Sequence of chain 1.A:
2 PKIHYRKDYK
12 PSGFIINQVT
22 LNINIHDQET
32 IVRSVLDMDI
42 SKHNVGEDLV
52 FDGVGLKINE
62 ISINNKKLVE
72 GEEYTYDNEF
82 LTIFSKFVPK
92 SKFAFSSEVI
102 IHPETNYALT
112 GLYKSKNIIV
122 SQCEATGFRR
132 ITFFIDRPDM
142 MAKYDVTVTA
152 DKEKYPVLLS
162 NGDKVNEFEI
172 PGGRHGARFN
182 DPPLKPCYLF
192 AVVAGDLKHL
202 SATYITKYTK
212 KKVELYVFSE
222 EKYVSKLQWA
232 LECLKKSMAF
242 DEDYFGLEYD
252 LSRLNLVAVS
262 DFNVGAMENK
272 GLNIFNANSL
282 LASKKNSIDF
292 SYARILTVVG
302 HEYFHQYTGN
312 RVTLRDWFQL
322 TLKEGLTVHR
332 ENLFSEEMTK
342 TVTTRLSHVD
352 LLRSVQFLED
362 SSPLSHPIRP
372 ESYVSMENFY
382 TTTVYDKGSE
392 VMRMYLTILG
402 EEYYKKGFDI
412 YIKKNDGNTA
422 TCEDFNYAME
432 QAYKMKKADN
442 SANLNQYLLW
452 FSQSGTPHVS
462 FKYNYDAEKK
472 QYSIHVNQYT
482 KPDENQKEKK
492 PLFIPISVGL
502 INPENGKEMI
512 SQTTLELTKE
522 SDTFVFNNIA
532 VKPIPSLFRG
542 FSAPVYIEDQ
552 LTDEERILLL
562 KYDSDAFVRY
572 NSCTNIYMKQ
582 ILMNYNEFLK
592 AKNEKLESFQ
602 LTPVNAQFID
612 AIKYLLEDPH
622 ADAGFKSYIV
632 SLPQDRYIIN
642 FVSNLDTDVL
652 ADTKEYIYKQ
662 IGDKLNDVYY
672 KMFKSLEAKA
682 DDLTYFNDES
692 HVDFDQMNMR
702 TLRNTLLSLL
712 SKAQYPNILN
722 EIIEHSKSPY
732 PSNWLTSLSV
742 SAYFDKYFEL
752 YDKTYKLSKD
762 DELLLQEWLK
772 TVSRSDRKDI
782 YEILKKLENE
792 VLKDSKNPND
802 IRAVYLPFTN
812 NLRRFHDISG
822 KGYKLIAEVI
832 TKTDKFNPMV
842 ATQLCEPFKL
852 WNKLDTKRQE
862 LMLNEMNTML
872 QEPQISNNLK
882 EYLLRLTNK

Binding-site contacts:
Ligand atom O3 contacts residue GLU325 of chain 1.A at 2.9 Å (salt-bridge).
Ligand atom C4 contacts residue VAL265 of chain 1.A at 3.8 Å (hydrophobic).
Ligand atom C11 contacts residue TYR386 of chain 1.A at 3.4 Å (hydrophobic).
Ligand atom O4 contacts residue HIS302 of chain 1.A at 3.2 Å (h-bond).
Ligand atom O4 contacts residue GLU303 of chain 1.A at 2.5 Å (salt-bridge).
Ligand atom C2 contacts residue GLU125 of chain 1.A at 3.7 Å.
Ligand atom BR1 contacts residue GLU125 of chain 1.A at 3.2 Å.
Ligand atom C11 contacts residue ZN1 of chain 1.C at 2.9 Å.
Ligand atom O2 contacts residue GLY266 of chain 1.A at 2.9 Å.
Ligand atom C4 contacts residue TYR386 of chain 1.A at 3.4 Å (hydrophobic).
Ligand atom C12 contacts residue TYR381 of chain 1.A at 3.7 Å (hydrophobic).
Ligand atom C10 contacts residue ARG295 of chain 1.A at 3.8 Å.
Ligand atom O3 contacts residue ZN1 of chain 1.C at 2.1 Å.
Ligand atom C3 contacts residue ALA267 of chain 1.A at 3.7 Å (hydrophobic).
Ligand atom N2 contacts residue GLU303 of chain 1.A at 3.0 Å (salt-bridge).
Ligand atom O4 contacts residue ZN1 of chain 1.C at 2.2 Å.
Ligand atom N2 contacts residue GLU269 of chain 1.A at 3.9 Å.
Ligand atom O2 contacts residue ALA267 of chain 1.A at 2.8 Å (h-bond).
Ligand atom C5 contacts residue ALA267 of chain 1.A at 3.8 Å (hydrophobic).
Ligand atom C8 contacts residue HIS302 of chain 1.A at 3.8 Å.
Ligand atom C12 contacts residue TYR386 of chain 1.A at 3.4 Å (hydrophobic).
Ligand atom O3 contacts residue HIS302 of chain 1.A at 3.4 Å (h-bond).
Ligand atom C1 contacts residue TYR381 of chain 1.A at 3.7 Å (hydrophobic).
Ligand atom C11 contacts residue ALA267 of chain 1.A at 3.7 Å (hydrophobic).
Ligand atom C5 contacts residue TYR386 of chain 1.A at 3.4 Å (hydrophobic).
Ligand atom N2 contacts residue ALA267 of chain 1.A at 2.9 Å (h-bond).
Ligand atom C13 contacts residue VAL265 of chain 1.A at 3.8 Å (hydrophobic).
Ligand atom N1 contacts residue ALA267 of chain 1.A at 3.0 Å (h-bond).
Ligand atom C6 contacts residue GLY266 of chain 1.A at 3.7 Å.
Ligand atom O4 contacts residue GLU269 of chain 1.A at 3.0 Å (salt-bridge).
Ligand atom C6 contacts residue ALA267 of chain 1.A at 3.7 Å (hydrophobic).
Ligand atom N2 contacts residue ZN1 of chain 1.C at 3.1 Å.
Ligand atom C12 contacts residue VAL265 of chain 1.A at 3.7 Å (hydrophobic).
Ligand atom C9 contacts residue GLU303 of chain 1.A at 3.8 Å.
Ligand atom N1 contacts residue VAL265 of chain 1.A at 3.5 Å.
Ligand atom O3 contacts residue TYR386 of chain 1.A at 2.7 Å (h-bond).
Ligand atom O4 contacts residue HIS306 of chain 1.A at 3.1 Å (h-bond).
Ligand atom C12 contacts residue GOL1 of chain 1.E at 3.8 Å.
Ligand atom C13 contacts residue TYR381 of chain 1.A at 3.3 Å (hydrophobic).
Ligand atom C9 contacts residue HIS302 of chain 1.A at 3.6 Å.

This small molecule binds to this protein.
Small molecule (SMILES): CC(C)(C)OC(=O)N[C@H](C(=O)NO)c1ccc(Br)cc1